This small molecule binds to this protein.
Small molecule (SMILES): CC(C)C[C@@H]1NC(=O)[C@H](CCCN=C(N)N)NC(=O)[C@H](CCCN=C(N)N)NC(=O)[C@H]([C@@H](C)O)NC(=O)[C@H](CO)NC(=O)[C@H](CC(C)C)NC(=O)[C@H](CC(=O)O)NC(=O)[C@H](Cc2ccccc2Br)NC(=O)[C@H](CCC(N)=O)NC(=O)CNC(=O)CNC(=O)[C@H](CCCCN)NC1=O

Sequence of chain 1.D:
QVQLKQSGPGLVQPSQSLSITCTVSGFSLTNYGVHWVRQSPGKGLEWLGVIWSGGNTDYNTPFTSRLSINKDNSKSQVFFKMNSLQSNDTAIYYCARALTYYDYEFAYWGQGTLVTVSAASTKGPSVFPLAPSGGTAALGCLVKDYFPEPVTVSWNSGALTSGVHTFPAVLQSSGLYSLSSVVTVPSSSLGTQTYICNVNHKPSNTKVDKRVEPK

Binding-site contacts:
Ligand atom BR contacts residue GLN39 of chain 1.D at 3.5 Å.
Ligand atom CD contacts residue ASN41 of chain 1.C at 3.5 Å.
Ligand atom CE2 contacts residue GLN39 of chain 1.D at 3.2 Å.
Ligand atom CG contacts residue TYR87 of chain 1.C at 3.4 Å (hydrophobic).
Ligand atom CD contacts residue ASP85 of chain 1.C at 3.4 Å.
Ligand atom NE contacts residue ILE92 of chain 1.D at 3.3 Å.
Ligand atom NE2 contacts residue PRO41 of chain 1.D at 3.5 Å (h-bond).
Ligand atom NE contacts residue ASP85 of chain 1.C at 2.8 Å (salt-bridge).
Ligand atom CG contacts residue ILE92 of chain 1.D at 3.6 Å (hydrophobic).
Ligand atom CG contacts residue THR40 of chain 1.C at 3.4 Å.
Ligand atom NH1 contacts residue GLN111 of chain 1.D at 3.4 Å (h-bond).
Ligand atom CB contacts residue ASN41 of chain 1.C at 3.4 Å.
Ligand atom OG contacts residue ALA174 of chain 1.D at 3.5 Å (h-bond).
Ligand atom O contacts residue THR40 of chain 1.C at 3.4 Å.
Ligand atom CD contacts residue PRO41 of chain 1.D at 3.5 Å (hydrophobic).
Ligand atom CD2 contacts residue TYR87 of chain 1.C at 3.4 Å (hydrophobic).
Ligand atom O contacts residue PRO41 of chain 1.D at 3.1 Å.
Ligand atom NH1 contacts residue THR40 of chain 1.C at 2.9 Å (h-bond).
Ligand atom CD2 contacts residue TYR87 of chain 1.C at 3.3 Å (hydrophobic).
Ligand atom CD2 contacts residue GLN39 of chain 1.D at 3.5 Å.
Ligand atom CD contacts residue THR40 of chain 1.C at 3.5 Å.
Ligand atom NH1 contacts residue ASN41 of chain 1.C at 3.3 Å (h-bond).
Ligand atom CA contacts residue ASP85 of chain 1.C at 3.4 Å.
Ligand atom CE1 contacts residue GLN39 of chain 1.D at 3.5 Å.
Ligand atom NH1 contacts residue TYR94 of chain 1.D at 3.6 Å.
Ligand atom NH2 contacts residue ALA84 of chain 1.C at 3.5 Å.
Ligand atom CD1 contacts residue THR90 of chain 1.D at 3.5 Å.
Ligand atom NH1 contacts residue GLY42 of chain 1.C at 3.5 Å.
Ligand atom CD contacts residue ILE92 of chain 1.D at 3.6 Å (hydrophobic).
Ligand atom O contacts residue LYS103 of chain 1.C at 3.0 Å (salt-bridge).
Ligand atom CZ contacts residue GLN39 of chain 1.D at 3.4 Å.
Ligand atom CG contacts residue ASP85 of chain 1.C at 3.6 Å.
Ligand atom N contacts residue ASP85 of chain 1.C at 2.8 Å (salt-bridge).
Ligand atom NH2 contacts residue LYS103 of chain 1.C at 3.5 Å (salt-bridge).
Ligand atom NH2 contacts residue GLN111 of chain 1.D at 2.9 Å (h-bond).
Ligand atom CZ contacts residue GLN111 of chain 1.D at 3.5 Å.
Ligand atom C contacts residue ASP85 of chain 1.C at 3.5 Å.
Ligand atom CD2 contacts residue LEU114 of chain 1.D at 3.5 Å (hydrophobic).
Ligand atom NH2 contacts residue ASP85 of chain 1.C at 3.2 Å (salt-bridge).
Ligand atom CE2 contacts residue TYR87 of chain 1.C at 3.3 Å (hydrophobic).

Sequence of chain 1.C:
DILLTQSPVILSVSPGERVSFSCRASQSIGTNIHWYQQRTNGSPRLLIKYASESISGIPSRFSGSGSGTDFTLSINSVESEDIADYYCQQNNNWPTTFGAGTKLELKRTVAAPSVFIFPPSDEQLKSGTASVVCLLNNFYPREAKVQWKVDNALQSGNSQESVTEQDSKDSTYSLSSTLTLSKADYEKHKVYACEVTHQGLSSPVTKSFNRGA